A protein and the small-molecule ligand that binds it are described below.
Small molecule (SMILES): CN1CCN(C(=O)c2ccc(S(N)(=O)=O)cc2)C[C@@H]1Cc1ccccc1

Binding-site contacts:
Ligand atom C13 contacts residue GOL1 of chain 1.C at 3.7 Å.
Ligand atom C5 contacts residue PRO201 of chain 1.A at 3.5 Å (hydrophobic).
Ligand atom N2 contacts residue ZN1 of chain 1.B at 2.1 Å.
Ligand atom S contacts residue THR198 of chain 1.A at 3.9 Å.
Ligand atom C11 contacts residue PRO201 of chain 1.A at 3.9 Å (hydrophobic).
Ligand atom C4 contacts residue PRO201 of chain 1.A at 3.9 Å (hydrophobic).
Ligand atom C17 contacts residue LEU197 of chain 1.A at 3.9 Å (hydrophobic).
Ligand atom C8 contacts residue VAL134 of chain 1.A at 3.9 Å (hydrophobic).
Ligand atom C16 contacts residue LEU197 of chain 1.A at 3.9 Å (hydrophobic).
Ligand atom N contacts residue GOL1 of chain 1.C at 3.7 Å.
Ligand atom C7 contacts residue VAL134 of chain 1.A at 3.8 Å (hydrophobic).
Ligand atom N2 contacts residue HIS119 of chain 1.A at 3.4 Å (h-bond).
Ligand atom C17 contacts residue VAL121 of chain 1.A at 3.9 Å (hydrophobic).
Ligand atom N2 contacts residue HIS96 of chain 1.A at 3.4 Å (h-bond).
Ligand atom N2 contacts residue HIS94 of chain 1.A at 3.4 Å (h-bond).
Ligand atom O1 contacts residue VAL121 of chain 1.A at 3.9 Å.
Ligand atom O contacts residue PHE130 of chain 1.A at 3.3 Å.
Ligand atom C1 contacts residue GOL1 of chain 1.C at 3.3 Å.
Ligand atom C6 contacts residue PRO201 of chain 1.A at 3.6 Å (hydrophobic).
Ligand atom C7 contacts residue PRO201 of chain 1.A at 3.6 Å (hydrophobic).
Ligand atom O1 contacts residue HIS119 of chain 1.A at 3.4 Å (h-bond).
Ligand atom S contacts residue HIS119 of chain 1.A at 3.9 Å.
Ligand atom S contacts residue HIS94 of chain 1.A at 4.0 Å.
Ligand atom C contacts residue GOL1 of chain 1.C at 3.9 Å.
Ligand atom O1 contacts residue VAL142 of chain 1.A at 3.8 Å.
Ligand atom C14 contacts residue GOL1 of chain 1.C at 3.7 Å.
Ligand atom C12 contacts residue PRO200 of chain 1.A at 3.9 Å (hydrophobic).
Ligand atom S contacts residue ZN1 of chain 1.B at 3.0 Å.
Ligand atom O2 contacts residue THR198 of chain 1.A at 3.0 Å (h-bond).
Ligand atom O1 contacts residue HIS94 of chain 1.A at 3.3 Å.
Ligand atom C3 contacts residue PHE130 of chain 1.A at 3.9 Å (hydrophobic).
Ligand atom O1 contacts residue ZN1 of chain 1.B at 3.0 Å.
Ligand atom O2 contacts residue LEU197 of chain 1.A at 3.3 Å.
Ligand atom C14 contacts residue THR199 of chain 1.A at 3.3 Å.
Ligand atom C18 contacts residue GLN92 of chain 1.A at 3.9 Å.
Ligand atom C7 contacts residue LEU203 of chain 1.A at 3.9 Å (hydrophobic).
Ligand atom C8 contacts residue LEU203 of chain 1.A at 3.9 Å (hydrophobic).
Ligand atom O2 contacts residue TRP208 of chain 1.A at 3.6 Å.
Ligand atom N2 contacts residue THR198 of chain 1.A at 2.8 Å (h-bond).
Ligand atom C15 contacts residue THR199 of chain 1.A at 3.4 Å.

Sequence of chain 1.A:
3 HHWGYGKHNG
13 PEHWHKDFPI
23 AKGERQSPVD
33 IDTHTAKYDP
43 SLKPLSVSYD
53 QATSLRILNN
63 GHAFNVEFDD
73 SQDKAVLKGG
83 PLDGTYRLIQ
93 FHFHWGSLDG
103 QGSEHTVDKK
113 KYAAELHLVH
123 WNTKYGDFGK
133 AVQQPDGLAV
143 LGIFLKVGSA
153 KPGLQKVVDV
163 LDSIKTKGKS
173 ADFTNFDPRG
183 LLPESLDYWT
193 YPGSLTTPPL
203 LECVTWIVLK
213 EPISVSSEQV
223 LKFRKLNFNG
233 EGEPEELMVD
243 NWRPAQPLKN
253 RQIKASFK